Sequence of chain 1.G:
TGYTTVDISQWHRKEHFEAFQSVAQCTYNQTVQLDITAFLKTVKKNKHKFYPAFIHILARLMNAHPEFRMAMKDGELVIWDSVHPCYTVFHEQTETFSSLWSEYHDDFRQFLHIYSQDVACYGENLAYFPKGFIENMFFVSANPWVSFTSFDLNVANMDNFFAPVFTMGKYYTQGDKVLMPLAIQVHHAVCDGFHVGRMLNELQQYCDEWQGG

Binding-site contacts:
Ligand atom C20 contacts residue PHE25 of chain 1.G at 3.8 Å (hydrophobic).
Ligand atom C31 contacts residue ALA29 of chain 1.G at 4.0 Å (hydrophobic).
Ligand atom C32 contacts residue VAL160 of chain 1.I at 3.5 Å (hydrophobic).
Ligand atom O1 contacts residue SER104 of chain 1.I at 3.8 Å.
Ligand atom C28 contacts residue PHE134 of chain 1.I at 2.8 Å (hydrophobic).
Ligand atom C21 contacts residue PHE166 of chain 1.I at 3.4 Å (hydrophobic).
Ligand atom C12 contacts residue PHE144 of chain 1.I at 3.7 Å (hydrophobic).
Ligand atom O3 contacts residue GLN30 of chain 1.G at 3.9 Å.
Ligand atom C19 contacts residue PHE144 of chain 1.I at 4.0 Å (hydrophobic).
Ligand atom C32 contacts residue PHE166 of chain 1.I at 3.7 Å (hydrophobic).
Ligand atom C11 contacts residue TYR133 of chain 1.I at 3.6 Å (hydrophobic).
Ligand atom C1 contacts residue PHE102 of chain 1.I at 4.0 Å (hydrophobic).
Ligand atom O3 contacts residue ALA29 of chain 1.G at 3.1 Å.
Ligand atom C32 contacts residue ASN162 of chain 1.I at 3.0 Å.
Ligand atom C1 contacts residue THR93 of chain 1.I at 3.9 Å.
Ligand atom C31 contacts residue VAL160 of chain 1.I at 3.8 Å (hydrophobic).
Ligand atom C21 contacts residue VAL170 of chain 1.I at 3.9 Å (hydrophobic).
Ligand atom C16 contacts residue ALA29 of chain 1.G at 3.7 Å (hydrophobic).
Ligand atom C23 contacts residue PHE144 of chain 1.I at 3.7 Å (hydrophobic).
Ligand atom O1 contacts residue TYR133 of chain 1.I at 2.6 Å (h-bond).
Ligand atom C28 contacts residue TYR133 of chain 1.I at 3.1 Å (hydrophobic).
Ligand atom O2 contacts residue PHE166 of chain 1.I at 3.7 Å.
Ligand atom C7 contacts residue LEU158 of chain 1.I at 3.8 Å (hydrophobic).
Ligand atom O5 contacts residue ALA29 of chain 1.G at 3.5 Å.
Ligand atom O5 contacts residue VAL28 of chain 1.G at 3.1 Å (h-bond).
Ligand atom C31 contacts residue VAL28 of chain 1.G at 3.9 Å (hydrophobic).
Ligand atom C18 contacts residue PHE156 of chain 1.I at 3.5 Å (hydrophobic).
Ligand atom O6 contacts residue HIS193 of chain 1.G at 3.0 Å (h-bond).
Ligand atom C2 contacts residue THR93 of chain 1.I at 3.1 Å.
Ligand atom O3 contacts residue VAL28 of chain 1.G at 3.3 Å (h-bond).
Ligand atom C4 contacts residue SER146 of chain 1.I at 3.8 Å.
Ligand atom C17 contacts residue ALA29 of chain 1.G at 4.0 Å (hydrophobic).
Ligand atom C2 contacts residue SER146 of chain 1.I at 3.5 Å.
Ligand atom C12 contacts residue TYR133 of chain 1.I at 3.6 Å (hydrophobic).
Ligand atom C3 contacts residue SER146 of chain 1.I at 3.2 Å.
Ligand atom C2 contacts residue PHE102 of chain 1.I at 3.9 Å (hydrophobic).
Ligand atom C6 contacts residue LEU158 of chain 1.I at 3.8 Å (hydrophobic).
Ligand atom C26 contacts residue PHE134 of chain 1.I at 3.7 Å (hydrophobic).
Ligand atom C27 contacts residue TYR133 of chain 1.I at 3.8 Å (hydrophobic).
Ligand atom O3 contacts residue VAL160 of chain 1.I at 4.0 Å.

Sequence of chain 1.I:
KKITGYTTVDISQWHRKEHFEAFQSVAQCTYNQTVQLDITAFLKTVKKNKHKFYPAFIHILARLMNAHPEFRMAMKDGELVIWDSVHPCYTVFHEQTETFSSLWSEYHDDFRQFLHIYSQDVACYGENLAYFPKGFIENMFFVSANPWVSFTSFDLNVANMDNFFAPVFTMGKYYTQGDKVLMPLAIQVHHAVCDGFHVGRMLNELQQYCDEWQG

A small-molecule ligand and the protein it binds are described below.
Small molecule (SMILES): CC(=O)O[C@H]1C[C@@]2(C)[C@@H](C[C@@H](O)[C@H]3[C@@]4(C)CC[C@@H](O)[C@@H](C)[C@@H]4CC[C@@]32C)/C1=C(\CCC=C(C)C)C(=O)O